Binding-site contacts:
Ligand atom OE1 contacts residue ASN25 of chain 1.E at 4.2 Å.
Ligand atom CG1 contacts residue ALA2 of chain 1.E at 4.5 Å (hydrophobic).
Ligand atom C contacts residue GLN3 of chain 1.E at 3.9 Å.
Ligand atom N contacts residue GLN3 of chain 1.E at 4.5 Å.
Ligand atom C contacts residue ALA2 of chain 1.E at 3.5 Å (hydrophobic).
Ligand atom CB contacts residue VAL4 of chain 1.E at 4.4 Å (hydrophobic).
Ligand atom N contacts residue ALA2 of chain 1.E at 2.8 Å (h-bond).
Ligand atom O contacts residue GLN3 of chain 1.E at 2.9 Å (h-bond).
Ligand atom CB contacts residue GLN3 of chain 1.E at 3.7 Å.
Ligand atom CB contacts residue ALA2 of chain 1.E at 3.3 Å (hydrophobic).
Ligand atom CG1 contacts residue GLN3 of chain 1.E at 3.3 Å.
Ligand atom C contacts residue ALA2 of chain 1.E at 4.0 Å (hydrophobic).
Ligand atom N contacts residue VAL4 of chain 1.E at 4.3 Å.
Ligand atom CG2 contacts residue VAL4 of chain 1.E at 3.4 Å (hydrophobic).
Ligand atom C contacts residue VAL4 of chain 1.E at 3.5 Å (hydrophobic).
Ligand atom CG2 contacts residue ALA2 of chain 1.E at 4.0 Å (hydrophobic).
Ligand atom C contacts residue VAL4 of chain 1.E at 4.0 Å (hydrophobic).
Ligand atom CG2 contacts residue SER5 of chain 1.E at 3.4 Å.
Ligand atom OE1 contacts residue VAL4 of chain 1.E at 3.6 Å.
Ligand atom CA contacts residue VAL4 of chain 1.E at 3.3 Å (hydrophobic).
Ligand atom CG2 contacts residue GLN3 of chain 1.E at 3.5 Å.
Ligand atom CG contacts residue VAL4 of chain 1.E at 4.4 Å (hydrophobic).
Ligand atom OG contacts residue GLN3 of chain 1.E at 3.3 Å (h-bond).
Ligand atom OE2 contacts residue VAL4 of chain 1.E at 3.7 Å.
Ligand atom CB contacts residue ALA2 of chain 1.E at 4.4 Å (hydrophobic).
Ligand atom CA contacts residue VAL4 of chain 1.E at 4.1 Å (hydrophobic).
Ligand atom N contacts residue VAL4 of chain 1.E at 3.1 Å (h-bond).
Ligand atom O contacts residue VAL4 of chain 1.E at 4.4 Å.
Ligand atom O contacts residue VAL4 of chain 1.E at 3.2 Å (h-bond).
Ligand atom CB contacts residue GLN3 of chain 1.E at 4.0 Å.
Ligand atom CA contacts residue GLN3 of chain 1.E at 4.5 Å.
Ligand atom O contacts residue ALA2 of chain 1.E at 4.0 Å.
Ligand atom CA contacts residue ALA2 of chain 1.E at 3.3 Å (hydrophobic).
Ligand atom CA contacts residue ALA2 of chain 1.E at 3.9 Å (hydrophobic).
Ligand atom CD contacts residue VAL4 of chain 1.E at 3.6 Å (hydrophobic).
Ligand atom CB contacts residue VAL4 of chain 1.E at 4.0 Å (hydrophobic).

Sequence of chain 1.E:
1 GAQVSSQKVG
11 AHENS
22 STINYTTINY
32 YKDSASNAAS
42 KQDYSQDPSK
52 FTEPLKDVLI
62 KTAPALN

The protein below binds the small molecule below.
Small molecule (SMILES): CC[C@H](C)[C@H](N)C(=O)N[C@@H](CO)C(=O)N[C@@H](CCC(=O)O)C(=O)N[C@H](C=O)C(C)C